Binding-site contacts:
Ligand atom C5 contacts residue HIS149 of chain 1.A at 3.3 Å.
Ligand atom S9 contacts residue ZN1 of chain 1.C at 2.3 Å.
Ligand atom C6 contacts residue ZN1 of chain 1.B at 3.1 Å.
Ligand atom S9 contacts residue ASP90 of chain 1.A at 3.1 Å (salt-bridge).
Ligand atom C5 contacts residue ZN1 of chain 1.B at 3.2 Å.
Ligand atom CL3 contacts residue ASP183 of chain 1.A at 3.1 Å.
Ligand atom O7 contacts residue ZN1 of chain 1.B at 4.2 Å.
Ligand atom O8 contacts residue HIS149 of chain 1.A at 3.5 Å.
Ligand atom C6 contacts residue ZN1 of chain 1.C at 3.9 Å.
Ligand atom C5 contacts residue HIS88 of chain 1.A at 4.2 Å.
Ligand atom C3 contacts residue HIS88 of chain 1.A at 4.0 Å.
Ligand atom O7 contacts residue HIS149 of chain 1.A at 3.4 Å.
Ligand atom C4 contacts residue ZN1 of chain 1.C at 4.1 Å.
Ligand atom S9 contacts residue ZN1 of chain 1.B at 2.5 Å.
Ligand atom S9 contacts residue CYS168 of chain 1.A at 4.3 Å.
Ligand atom CL3 contacts residue HIS88 of chain 1.A at 3.1 Å.
Ligand atom C3 contacts residue ZN1 of chain 1.C at 4.2 Å.
Ligand atom O8 contacts residue ZN1 of chain 1.B at 2.3 Å.
Ligand atom O8 contacts residue HIS210 of chain 1.A at 2.9 Å (h-bond).
Ligand atom C4 contacts residue HIS149 of chain 1.A at 4.0 Å.
Ligand atom C12 contacts residue HIS88 of chain 1.A at 3.5 Å.
Ligand atom C6 contacts residue HIS210 of chain 1.A at 3.7 Å.
Ligand atom C5 contacts residue HIS210 of chain 1.A at 4.2 Å.
Ligand atom CL3 contacts residue ASN180 of chain 1.A at 4.3 Å.
Ligand atom C5 contacts residue ZN1 of chain 1.C at 3.1 Å.
Ligand atom CL1 contacts residue TRP59 of chain 1.A at 3.5 Å.
Ligand atom C14 contacts residue HIS88 of chain 1.A at 4.0 Å.
Ligand atom C6 contacts residue HIS149 of chain 1.A at 3.1 Å.
Ligand atom S9 contacts residue HIS210 of chain 1.A at 4.1 Å.
Ligand atom C10 contacts residue HIS88 of chain 1.A at 3.4 Å.
Ligand atom C6 contacts residue CYS168 of chain 1.A at 4.3 Å (hydrophobic).
Ligand atom CL2 contacts residue ASN180 of chain 1.A at 3.4 Å.
Ligand atom O8 contacts residue ZN1 of chain 1.C at 4.0 Å.
Ligand atom S9 contacts residue HIS86 of chain 1.A at 3.9 Å.
Ligand atom O8 contacts residue CYS168 of chain 1.A at 3.3 Å.
Ligand atom CL2 contacts residue HIS149 of chain 1.A at 3.8 Å.
Ligand atom O7 contacts residue LYS171 of chain 1.A at 3.7 Å.
Ligand atom S9 contacts residue HIS88 of chain 1.A at 3.5 Å (h-bond).
Ligand atom S9 contacts residue HIS149 of chain 1.A at 3.5 Å (h-bond).
Ligand atom CL2 contacts residue HIS88 of chain 1.A at 3.3 Å.

Sequence of chain 1.A:
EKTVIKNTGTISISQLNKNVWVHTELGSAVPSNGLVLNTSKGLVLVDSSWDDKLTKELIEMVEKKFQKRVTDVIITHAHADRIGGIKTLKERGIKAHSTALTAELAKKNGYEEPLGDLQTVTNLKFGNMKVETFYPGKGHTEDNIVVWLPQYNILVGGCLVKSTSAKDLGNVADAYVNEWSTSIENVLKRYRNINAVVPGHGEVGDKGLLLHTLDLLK

This protein binds this small molecule.
Small molecule (SMILES): O=C(O)/C(S)=C/c1c(Cl)ccc(Cl)c1Cl